Sequence of chain 1.A:
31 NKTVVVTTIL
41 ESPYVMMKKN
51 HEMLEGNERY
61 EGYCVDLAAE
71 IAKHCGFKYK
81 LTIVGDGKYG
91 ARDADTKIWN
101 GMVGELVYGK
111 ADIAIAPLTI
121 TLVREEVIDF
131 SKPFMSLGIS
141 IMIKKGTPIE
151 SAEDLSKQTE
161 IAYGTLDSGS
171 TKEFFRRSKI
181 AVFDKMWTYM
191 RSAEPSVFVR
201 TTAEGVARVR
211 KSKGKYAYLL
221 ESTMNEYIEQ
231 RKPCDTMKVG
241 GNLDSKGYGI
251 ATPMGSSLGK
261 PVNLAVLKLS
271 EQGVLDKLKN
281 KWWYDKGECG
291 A

This protein binds this small molecule.
Small molecule (SMILES): N[C@@H](CCC(=O)O)C(=O)O

Binding-site contacts:
Ligand atom OE1 contacts residue LEU166 of chain 1.A at 4.2 Å.
Ligand atom N contacts residue TYR89 of chain 1.A at 4.2 Å.
Ligand atom OE1 contacts residue GLY169 of chain 1.A at 3.7 Å.
Ligand atom CG contacts residue GLU221 of chain 1.A at 3.5 Å.
Ligand atom CD contacts residue LEU166 of chain 1.A at 4.0 Å (hydrophobic).
Ligand atom N contacts residue THR119 of chain 1.A at 2.9 Å (h-bond).
Ligand atom OXT contacts residue GLY169 of chain 1.A at 3.2 Å.
Ligand atom OXT contacts residue ARG124 of chain 1.A at 2.8 Å (salt-bridge).
Ligand atom N contacts residue TYR248 of chain 1.A at 3.6 Å.
Ligand atom OE1 contacts residue SER170 of chain 1.A at 3.3 Å (h-bond).
Ligand atom CB contacts residue LEU166 of chain 1.A at 4.1 Å (hydrophobic).
Ligand atom OXT contacts residue TYR89 of chain 1.A at 3.4 Å.
Ligand atom N contacts residue GLU221 of chain 1.A at 2.8 Å (salt-bridge).
Ligand atom OE1 contacts residue THR171 of chain 1.A at 3.0 Å (h-bond).
Ligand atom O contacts residue TYR89 of chain 1.A at 3.5 Å.
Ligand atom CD contacts residue GLU221 of chain 1.A at 3.9 Å.
Ligand atom O contacts residue LEU118 of chain 1.A at 3.5 Å.
Ligand atom CG contacts residue TYR89 of chain 1.A at 4.3 Å (hydrophobic).
Ligand atom CA contacts residue THR119 of chain 1.A at 3.5 Å.
Ligand atom C contacts residue SER170 of chain 1.A at 3.4 Å.
Ligand atom CA contacts residue TYR89 of chain 1.A at 4.1 Å (hydrophobic).
Ligand atom OE2 contacts residue THR171 of chain 1.A at 2.6 Å (h-bond).
Ligand atom O contacts residue THR119 of chain 1.A at 2.9 Å (h-bond).
Ligand atom CB contacts residue TYR89 of chain 1.A at 3.5 Å (hydrophobic).
Ligand atom C contacts residue THR119 of chain 1.A at 3.6 Å.
Ligand atom N contacts residue SER170 of chain 1.A at 4.1 Å.
Ligand atom OXT contacts residue SER170 of chain 1.A at 2.9 Å (h-bond).
Ligand atom C contacts residue ARG124 of chain 1.A at 3.5 Å.
Ligand atom O contacts residue PRO117 of chain 1.A at 3.7 Å.
Ligand atom O contacts residue ARG124 of chain 1.A at 2.8 Å (salt-bridge).
Ligand atom O contacts residue SER170 of chain 1.A at 4.1 Å.
Ligand atom OE2 contacts residue GLU221 of chain 1.A at 3.8 Å.
Ligand atom CA contacts residue SER170 of chain 1.A at 3.3 Å.
Ligand atom CD contacts residue THR171 of chain 1.A at 3.2 Å.
Ligand atom CA contacts residue PRO117 of chain 1.A at 4.1 Å (hydrophobic).
Ligand atom CG contacts residue LEU166 of chain 1.A at 3.8 Å (hydrophobic).
Ligand atom CB contacts residue GLU221 of chain 1.A at 4.0 Å.
Ligand atom CA contacts residue GLU221 of chain 1.A at 3.3 Å.
Ligand atom N contacts residue PRO117 of chain 1.A at 2.9 Å (h-bond).
Ligand atom C contacts residue TYR89 of chain 1.A at 3.7 Å (hydrophobic).